Binding-site contacts:
Ligand atom N2 contacts residue TRP520 of chain 1.A at 4.4 Å.
Ligand atom O6 contacts residue GLU262 of chain 1.B at 3.7 Å.
Ligand atom C6 contacts residue GLU262 of chain 1.B at 4.2 Å.
Ligand atom C2 contacts residue ASN196 of chain 1.B at 2.5 Å.
Ligand atom C8 contacts residue ASN196 of chain 1.B at 4.1 Å.
Ligand atom C8 contacts residue PHE639 of chain 1.A at 3.9 Å (hydrophobic).
Ligand atom O7 contacts residue TRP520 of chain 1.A at 3.8 Å.
Ligand atom C7 contacts residue ASN196 of chain 1.B at 2.9 Å.
Ligand atom C4 contacts residue ASN196 of chain 1.B at 4.3 Å.
Ligand atom O7 contacts residue ASN196 of chain 1.B at 2.4 Å (h-bond).
Ligand atom C7 contacts residue TRP520 of chain 1.A at 3.7 Å (hydrophobic).
Ligand atom O6 contacts residue THR198 of chain 1.B at 4.3 Å.
Ligand atom C1 contacts residue ASN196 of chain 1.B at 1.4 Å.
Ligand atom C8 contacts residue TRP520 of chain 1.A at 3.3 Å (hydrophobic).
Ligand atom O5 contacts residue PHE66 of chain 1.B at 4.2 Å.
Ligand atom C3 contacts residue PHE66 of chain 1.B at 4.3 Å (hydrophobic).
Ligand atom C3 contacts residue ASN196 of chain 1.B at 3.8 Å.
Ligand atom O5 contacts residue GLU262 of chain 1.B at 4.2 Å.
Ligand atom C5 contacts residue PHE66 of chain 1.B at 3.8 Å (hydrophobic).
Ligand atom C5 contacts residue ASN196 of chain 1.B at 3.7 Å.
Ligand atom N2 contacts residue ASN196 of chain 1.B at 2.8 Å (h-bond).
Ligand atom O5 contacts residue ASN196 of chain 1.B at 2.4 Å (h-bond).
Ligand atom C1 contacts residue PHE66 of chain 1.B at 4.1 Å (hydrophobic).

Sequence of chain 1.B:
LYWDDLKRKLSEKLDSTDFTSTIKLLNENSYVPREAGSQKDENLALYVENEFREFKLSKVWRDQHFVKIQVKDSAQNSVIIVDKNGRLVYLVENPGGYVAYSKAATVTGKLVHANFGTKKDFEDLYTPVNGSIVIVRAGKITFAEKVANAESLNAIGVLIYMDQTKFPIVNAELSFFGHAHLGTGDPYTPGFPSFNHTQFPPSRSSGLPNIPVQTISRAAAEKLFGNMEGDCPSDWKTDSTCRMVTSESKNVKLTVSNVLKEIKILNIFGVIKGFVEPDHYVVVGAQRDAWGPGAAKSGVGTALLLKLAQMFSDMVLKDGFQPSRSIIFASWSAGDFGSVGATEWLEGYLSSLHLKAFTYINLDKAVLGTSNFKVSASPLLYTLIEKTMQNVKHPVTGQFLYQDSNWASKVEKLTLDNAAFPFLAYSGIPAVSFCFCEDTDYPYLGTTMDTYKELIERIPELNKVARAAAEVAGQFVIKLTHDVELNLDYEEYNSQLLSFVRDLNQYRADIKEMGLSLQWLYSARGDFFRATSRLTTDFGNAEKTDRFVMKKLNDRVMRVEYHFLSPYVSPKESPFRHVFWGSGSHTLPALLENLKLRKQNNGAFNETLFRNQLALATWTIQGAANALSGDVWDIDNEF

Sequence of chain 1.A:
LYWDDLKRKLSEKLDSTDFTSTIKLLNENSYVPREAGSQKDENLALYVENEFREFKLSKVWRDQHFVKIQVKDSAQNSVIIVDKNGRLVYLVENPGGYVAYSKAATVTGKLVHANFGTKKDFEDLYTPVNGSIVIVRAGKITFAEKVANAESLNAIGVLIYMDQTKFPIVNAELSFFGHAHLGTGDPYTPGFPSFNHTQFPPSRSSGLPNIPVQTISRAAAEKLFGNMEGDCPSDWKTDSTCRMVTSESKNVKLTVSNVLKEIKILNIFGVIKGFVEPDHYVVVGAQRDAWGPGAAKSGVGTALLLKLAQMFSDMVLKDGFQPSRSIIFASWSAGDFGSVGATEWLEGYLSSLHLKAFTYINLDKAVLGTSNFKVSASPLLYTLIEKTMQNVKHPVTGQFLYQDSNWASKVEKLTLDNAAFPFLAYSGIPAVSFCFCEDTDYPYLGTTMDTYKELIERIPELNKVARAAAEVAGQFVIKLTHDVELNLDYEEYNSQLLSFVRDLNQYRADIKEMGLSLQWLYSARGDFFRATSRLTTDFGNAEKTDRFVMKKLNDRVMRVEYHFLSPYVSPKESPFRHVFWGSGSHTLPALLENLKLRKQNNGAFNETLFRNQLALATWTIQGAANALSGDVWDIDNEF

The small molecule below binds the protein below.
Small molecule (SMILES): CC(=O)N[C@@H]1[C@@H](O)[C@H](O)[C@@H](CO)O[C@H]1O